The protein below binds the small molecule below.
Small molecule (SMILES): CC(=O)N[C@H]1[C@H](O[C@H]2[C@H](O)[C@@H](NC(C)=O)CO[C@@H]2CO)O[C@H](CO)[C@@H](O)[C@@H]1O

Binding-site contacts:
Ligand atom O5 contacts residue ASN169 of chain 3.A at 2.3 Å (h-bond).
Ligand atom C1 contacts residue ASN169 of chain 3.A at 1.4 Å.
Ligand atom O7 contacts residue ASN169 of chain 3.A at 4.2 Å.
Ligand atom O6 contacts residue ASN240 of chain 3.A at 4.2 Å.
Ligand atom C4 contacts residue ASN240 of chain 3.A at 4.2 Å.
Ligand atom N2 contacts residue ASN240 of chain 3.A at 3.1 Å (h-bond).
Ligand atom O3 contacts residue ASN240 of chain 3.A at 4.3 Å.
Ligand atom C1 contacts residue ASN240 of chain 3.A at 4.0 Å.
Ligand atom C3 contacts residue ASN240 of chain 3.A at 3.8 Å.
Ligand atom C8 contacts residue ASN240 of chain 3.A at 3.9 Å.
Ligand atom C3 contacts residue ASN169 of chain 3.A at 3.8 Å.
Ligand atom C2 contacts residue ASN240 of chain 3.A at 3.9 Å.
Ligand atom C5 contacts residue ASN240 of chain 3.A at 3.6 Å.
Ligand atom C8 contacts residue SER221 of chain 2.A at 3.5 Å.
Ligand atom N2 contacts residue ALA242 of chain 3.A at 4.3 Å.
Ligand atom C4 contacts residue ASN169 of chain 3.A at 4.2 Å.
Ligand atom C8 contacts residue ALA242 of chain 3.A at 3.3 Å (hydrophobic).
Ligand atom N2 contacts residue ASP241 of chain 3.A at 4.3 Å.
Ligand atom O5 contacts residue ASN240 of chain 3.A at 3.6 Å.
Ligand atom O4 contacts residue ASN240 of chain 3.A at 3.8 Å.
Ligand atom C7 contacts residue ASN240 of chain 3.A at 3.9 Å.
Ligand atom C7 contacts residue ASN169 of chain 3.A at 3.8 Å.
Ligand atom C2 contacts residue ASN169 of chain 3.A at 2.4 Å.
Ligand atom C8 contacts residue ASP241 of chain 3.A at 3.8 Å.
Ligand atom C7 contacts residue ALA242 of chain 3.A at 4.0 Å (hydrophobic).
Ligand atom N2 contacts residue ASN169 of chain 3.A at 2.9 Å (h-bond).
Ligand atom C5 contacts residue ASN169 of chain 3.A at 3.6 Å.

Sequence of chain 2.A:
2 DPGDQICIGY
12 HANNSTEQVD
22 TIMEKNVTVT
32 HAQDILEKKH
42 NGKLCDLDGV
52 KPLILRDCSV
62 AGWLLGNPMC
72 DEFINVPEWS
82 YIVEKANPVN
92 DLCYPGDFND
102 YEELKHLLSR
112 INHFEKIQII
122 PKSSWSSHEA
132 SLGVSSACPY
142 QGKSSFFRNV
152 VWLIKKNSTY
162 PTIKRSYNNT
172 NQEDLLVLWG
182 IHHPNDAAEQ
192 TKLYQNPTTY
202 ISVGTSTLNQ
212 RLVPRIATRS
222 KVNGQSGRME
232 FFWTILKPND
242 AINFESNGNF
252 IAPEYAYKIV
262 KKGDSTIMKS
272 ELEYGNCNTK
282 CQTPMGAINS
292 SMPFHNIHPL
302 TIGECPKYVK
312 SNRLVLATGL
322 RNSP

Sequence of chain 3.A:
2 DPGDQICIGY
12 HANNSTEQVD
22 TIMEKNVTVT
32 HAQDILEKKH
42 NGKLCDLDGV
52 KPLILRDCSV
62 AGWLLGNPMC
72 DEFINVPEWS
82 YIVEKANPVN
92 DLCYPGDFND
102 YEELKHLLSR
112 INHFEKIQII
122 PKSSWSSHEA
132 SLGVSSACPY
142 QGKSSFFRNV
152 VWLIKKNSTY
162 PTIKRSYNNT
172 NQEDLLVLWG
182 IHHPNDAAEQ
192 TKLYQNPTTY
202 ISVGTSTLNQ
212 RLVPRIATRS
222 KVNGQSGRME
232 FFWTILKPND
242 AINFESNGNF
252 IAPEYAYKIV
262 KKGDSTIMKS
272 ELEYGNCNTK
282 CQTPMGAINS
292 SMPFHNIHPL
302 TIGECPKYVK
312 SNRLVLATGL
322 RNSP